Sequence of chain 1.C:
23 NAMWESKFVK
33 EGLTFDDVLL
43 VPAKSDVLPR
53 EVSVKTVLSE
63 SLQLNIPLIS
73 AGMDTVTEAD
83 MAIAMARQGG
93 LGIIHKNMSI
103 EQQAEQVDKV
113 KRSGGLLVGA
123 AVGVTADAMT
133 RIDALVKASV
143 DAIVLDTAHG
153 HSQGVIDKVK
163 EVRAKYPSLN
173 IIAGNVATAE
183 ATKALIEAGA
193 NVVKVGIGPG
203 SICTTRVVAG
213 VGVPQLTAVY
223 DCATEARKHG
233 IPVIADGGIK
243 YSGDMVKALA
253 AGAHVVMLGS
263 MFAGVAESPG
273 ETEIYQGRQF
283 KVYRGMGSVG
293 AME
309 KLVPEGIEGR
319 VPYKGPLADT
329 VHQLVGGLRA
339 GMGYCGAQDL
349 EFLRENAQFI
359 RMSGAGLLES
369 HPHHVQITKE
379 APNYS

The protein below binds the small molecule below.
Small molecule (SMILES): O=c1[nH]cnc2c1ncn2[C@@H]1O[C@H](COP(=O)(O)O)[C@@H](O)[C@H]1O

Binding-site contacts:
Ligand atom O5' contacts residue SER203 of chain 1.C at 3.6 Å.
Ligand atom O5' contacts residue GLY239 of chain 1.C at 3.6 Å.
Ligand atom O6 contacts residue MET288 of chain 1.C at 3.2 Å (h-bond).
Ligand atom O1P contacts residue SER203 of chain 1.C at 2.7 Å (h-bond).
Ligand atom C8 contacts residue ILE204 of chain 1.C at 3.5 Å (hydrophobic).
Ligand atom O6 contacts residue GLY289 of chain 1.C at 2.6 Å (h-bond).
Ligand atom C6 contacts residue GLU313 of chain 1.C at 3.7 Å.
Ligand atom C4' contacts residue ASP238 of chain 1.C at 3.7 Å.
Ligand atom O4' contacts residue GLY202 of chain 1.C at 3.7 Å.
Ligand atom O2P contacts residue GLY240 of chain 1.C at 3.0 Å (h-bond).
Ligand atom N1 contacts residue 2F01 of chain 1.U at 3.4 Å (h-bond).
Ligand atom O3P contacts residue GLY261 of chain 1.C at 3.0 Å (h-bond).
Ligand atom P contacts residue SER203 of chain 1.C at 3.6 Å.
Ligand atom O6 contacts residue GLY287 of chain 1.C at 3.2 Å.
Ligand atom C5' contacts residue TYR285 of chain 1.C at 3.6 Å (hydrophobic).
Ligand atom O2P contacts residue SER203 of chain 1.C at 2.9 Å (h-bond).
Ligand atom C2' contacts residue ASP238 of chain 1.C at 3.6 Å.
Ligand atom O3' contacts residue MET259 of chain 1.C at 3.7 Å.
Ligand atom C8 contacts residue MET75 of chain 1.C at 3.3 Å (hydrophobic).
Ligand atom C2 contacts residue THR207 of chain 1.C at 3.6 Å.
Ligand atom N7 contacts residue MET288 of chain 1.C at 3.1 Å (h-bond).
Ligand atom O2P contacts residue GLY202 of chain 1.C at 3.6 Å.
Ligand atom O1P contacts residue TYR285 of chain 1.C at 2.7 Å (h-bond).
Ligand atom C2 contacts residue 2F01 of chain 1.U at 2.9 Å.
Ligand atom O3' contacts residue ALA73 of chain 1.C at 3.5 Å.
Ligand atom N3 contacts residue CYS205 of chain 1.C at 3.7 Å.
Ligand atom N1 contacts residue GLU313 of chain 1.C at 2.8 Å (salt-bridge).
Ligand atom N7 contacts residue ILE204 of chain 1.C at 3.4 Å.
Ligand atom O1P contacts residue GLY261 of chain 1.C at 3.7 Å.
Ligand atom O2' contacts residue ASP238 of chain 1.C at 2.4 Å (salt-bridge).
Ligand atom C6 contacts residue GLY289 of chain 1.C at 3.4 Å.
Ligand atom O6 contacts residue GLY314 of chain 1.C at 3.7 Å.
Ligand atom C2 contacts residue CYS205 of chain 1.C at 3.4 Å (hydrophobic).
Ligand atom O3' contacts residue ASP238 of chain 1.C at 2.6 Å (salt-bridge).
Ligand atom O1P contacts residue SER262 of chain 1.C at 3.0 Å (h-bond).
Ligand atom N7 contacts residue GLY287 of chain 1.C at 3.4 Å.
Ligand atom O5' contacts residue GLY202 of chain 1.C at 3.3 Å.
Ligand atom N3 contacts residue 2F01 of chain 1.U at 3.2 Å (h-bond).
Ligand atom C2 contacts residue GLU313 of chain 1.C at 3.4 Å.
Ligand atom C3' contacts residue ASP238 of chain 1.C at 3.5 Å.